The small molecule below binds the protein below.
Small molecule (SMILES): O=C(O)c1ccc[nH]c1=O

Sequence of chain 1.B:
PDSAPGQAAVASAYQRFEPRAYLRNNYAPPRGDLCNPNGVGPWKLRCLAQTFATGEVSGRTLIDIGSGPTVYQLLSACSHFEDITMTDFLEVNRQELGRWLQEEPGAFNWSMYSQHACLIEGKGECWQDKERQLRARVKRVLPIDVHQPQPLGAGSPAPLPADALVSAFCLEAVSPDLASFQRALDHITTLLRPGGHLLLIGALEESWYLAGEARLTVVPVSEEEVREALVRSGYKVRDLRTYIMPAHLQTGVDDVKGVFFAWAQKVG

Binding-site contacts:
Ligand atom C06 contacts residue PHE182 of chain 1.B at 4.0 Å (hydrophobic).
Ligand atom O10 contacts residue TYR35 of chain 1.B at 4.3 Å.
Ligand atom O01 contacts residue ASP267 of chain 1.B at 3.9 Å.
Ligand atom O01 contacts residue PHE182 of chain 1.B at 4.0 Å.
Ligand atom O03 contacts residue PHE182 of chain 1.B at 3.9 Å.
Ligand atom O03 contacts residue ASN39 of chain 1.B at 3.5 Å (h-bond).
Ligand atom C06 contacts residue VAL269 of chain 1.B at 4.0 Å (hydrophobic).
Ligand atom C02 contacts residue ASP267 of chain 1.B at 4.4 Å.
Ligand atom O01 contacts residue ASN39 of chain 1.B at 4.2 Å.
Ligand atom C09 contacts residue LYS57 of chain 1.B at 4.0 Å.
Ligand atom C02 contacts residue PHE182 of chain 1.B at 3.7 Å (hydrophobic).
Ligand atom N08 contacts residue PHE182 of chain 1.B at 3.3 Å.
Ligand atom O01 contacts residue GLU219 of chain 1.B at 3.7 Å.
Ligand atom C06 contacts residue ARG44 of chain 1.B at 3.8 Å.
Ligand atom C05 contacts residue VAL269 of chain 1.B at 3.9 Å (hydrophobic).
Ligand atom C07 contacts residue PHE182 of chain 1.B at 3.8 Å (hydrophobic).
Ligand atom C04 contacts residue ASN39 of chain 1.B at 3.9 Å.
Ligand atom O10 contacts residue LYS57 of chain 1.B at 3.6 Å (salt-bridge).
Ligand atom C06 contacts residue MET258 of chain 1.B at 3.1 Å (hydrophobic).
Ligand atom C05 contacts residue MET258 of chain 1.B at 4.2 Å (hydrophobic).
Ligand atom C04 contacts residue PHE182 of chain 1.B at 3.5 Å (hydrophobic).
Ligand atom C09 contacts residue PHE182 of chain 1.B at 3.3 Å (hydrophobic).
Ligand atom O03 contacts residue TYR35 of chain 1.B at 3.3 Å (h-bond).
Ligand atom C07 contacts residue VAL53 of chain 1.B at 3.5 Å (hydrophobic).
Ligand atom C05 contacts residue PHE182 of chain 1.B at 3.7 Å (hydrophobic).
Ligand atom O01 contacts residue VAL269 of chain 1.B at 4.1 Å.
Ligand atom C05 contacts residue ARG44 of chain 1.B at 3.6 Å.
Ligand atom C07 contacts residue MET258 of chain 1.B at 3.7 Å (hydrophobic).
Ligand atom C07 contacts residue VAL272 of chain 1.B at 3.6 Å (hydrophobic).
Ligand atom N08 contacts residue LYS57 of chain 1.B at 3.6 Å (salt-bridge).
Ligand atom C04 contacts residue ARG44 of chain 1.B at 4.1 Å.
Ligand atom C02 contacts residue ASN39 of chain 1.B at 3.6 Å.
Ligand atom O10 contacts residue TYR40 of chain 1.B at 3.2 Å (h-bond).
Ligand atom N08 contacts residue VAL53 of chain 1.B at 4.2 Å.
Ligand atom O10 contacts residue PHE182 of chain 1.B at 3.4 Å.
Ligand atom C05 contacts residue ASP267 of chain 1.B at 4.3 Å.
Ligand atom C09 contacts residue ASN39 of chain 1.B at 4.1 Å.
Ligand atom C06 contacts residue VAL272 of chain 1.B at 3.5 Å (hydrophobic).
Ligand atom O10 contacts residue ASN39 of chain 1.B at 4.1 Å.
Ligand atom C07 contacts residue ARG44 of chain 1.B at 4.4 Å.